Sequence of chain 2.A:
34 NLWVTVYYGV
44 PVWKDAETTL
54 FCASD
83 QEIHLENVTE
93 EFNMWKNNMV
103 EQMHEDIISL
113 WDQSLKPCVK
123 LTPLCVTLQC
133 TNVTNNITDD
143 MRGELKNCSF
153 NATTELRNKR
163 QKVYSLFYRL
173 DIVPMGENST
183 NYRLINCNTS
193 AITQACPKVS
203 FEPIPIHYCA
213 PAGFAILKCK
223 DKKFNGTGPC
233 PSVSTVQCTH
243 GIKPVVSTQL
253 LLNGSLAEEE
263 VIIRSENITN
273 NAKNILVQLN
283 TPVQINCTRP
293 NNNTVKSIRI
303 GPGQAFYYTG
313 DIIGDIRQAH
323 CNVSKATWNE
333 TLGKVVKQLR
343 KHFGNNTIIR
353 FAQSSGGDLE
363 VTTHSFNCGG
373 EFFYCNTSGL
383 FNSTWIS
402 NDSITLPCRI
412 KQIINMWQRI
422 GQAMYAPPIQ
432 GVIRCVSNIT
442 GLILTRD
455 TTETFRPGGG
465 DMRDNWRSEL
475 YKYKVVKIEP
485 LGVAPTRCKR

This protein binds this small molecule.
Small molecule (SMILES): CC(=O)N[C@H]1[C@H](O[C@H]2[C@H](O)[C@@H](NC(C)=O)CO[C@@H]2CO)O[C@H](CO)[C@@H](O[C@@H]2O[C@H](CO)[C@@H](O)[C@H](O[C@H]3O[C@H](CO)[C@@H](O)[C@H](O)[C@@H]3O)[C@@H]2O)[C@@H]1O

Binding-site contacts:
Ligand atom C5 contacts residue VAL437 of chain 2.A at 3.6 Å (hydrophobic).
Ligand atom C4 contacts residue VAL437 of chain 2.A at 4.0 Å (hydrophobic).
Ligand atom C7 contacts residue VAL247 of chain 2.A at 4.4 Å (hydrophobic).
Ligand atom O5 contacts residue NAG1 of chain 2.T at 3.8 Å.
Ligand atom O7 contacts residue PRO205 of chain 2.A at 3.9 Å.
Ligand atom C4 contacts residue ASN255 of chain 2.A at 4.3 Å.
Ligand atom C1 contacts residue SER438 of chain 2.A at 3.9 Å.
Ligand atom C8 contacts residue LEU254 of chain 2.A at 3.6 Å (hydrophobic).
Ligand atom C8 contacts residue VAL247 of chain 2.A at 4.1 Å (hydrophobic).
Ligand atom C5 contacts residue ASN255 of chain 2.A at 3.8 Å.
Ligand atom O7 contacts residue VAL247 of chain 2.A at 4.1 Å.
Ligand atom O6 contacts residue GLY371 of chain 2.A at 3.5 Å.
Ligand atom C2 contacts residue VAL437 of chain 2.A at 4.5 Å (hydrophobic).
Ligand atom N2 contacts residue ASN255 of chain 2.A at 3.1 Å (h-bond).
Ligand atom O7 contacts residue ASN255 of chain 2.A at 3.7 Å.
Ligand atom C1 contacts residue VAL437 of chain 2.A at 4.0 Å (hydrophobic).
Ligand atom O5 contacts residue VAL437 of chain 2.A at 4.2 Å.
Ligand atom C6 contacts residue SER202 of chain 2.A at 4.1 Å.
Ligand atom C3 contacts residue ASN255 of chain 2.A at 3.9 Å.
Ligand atom C5 contacts residue NAG1 of chain 2.T at 3.7 Å.
Ligand atom C2 contacts residue ASN255 of chain 2.A at 2.5 Å.
Ligand atom C1 contacts residue NAG1 of chain 2.T at 4.2 Å.
Ligand atom C8 contacts residue ASN369 of chain 2.A at 3.8 Å.
Ligand atom O3 contacts residue CYS436 of chain 2.A at 4.3 Å.
Ligand atom C6 contacts residue NAG1 of chain 2.T at 3.9 Å.
Ligand atom O6 contacts residue SER202 of chain 2.A at 4.1 Å.
Ligand atom C1 contacts residue ASN255 of chain 2.A at 1.5 Å.
Ligand atom C2 contacts residue SER438 of chain 2.A at 4.3 Å.
Ligand atom O5 contacts residue ASN255 of chain 2.A at 2.4 Å (h-bond).
Ligand atom O4 contacts residue VAL437 of chain 2.A at 4.0 Å.
Ligand atom N2 contacts residue SER438 of chain 2.A at 3.7 Å.
Ligand atom C7 contacts residue ASN369 of chain 2.A at 4.3 Å.
Ligand atom C7 contacts residue ASN255 of chain 2.A at 3.6 Å.
Ligand atom C3 contacts residue VAL437 of chain 2.A at 3.8 Å (hydrophobic).